Sequence of chain 1.D:
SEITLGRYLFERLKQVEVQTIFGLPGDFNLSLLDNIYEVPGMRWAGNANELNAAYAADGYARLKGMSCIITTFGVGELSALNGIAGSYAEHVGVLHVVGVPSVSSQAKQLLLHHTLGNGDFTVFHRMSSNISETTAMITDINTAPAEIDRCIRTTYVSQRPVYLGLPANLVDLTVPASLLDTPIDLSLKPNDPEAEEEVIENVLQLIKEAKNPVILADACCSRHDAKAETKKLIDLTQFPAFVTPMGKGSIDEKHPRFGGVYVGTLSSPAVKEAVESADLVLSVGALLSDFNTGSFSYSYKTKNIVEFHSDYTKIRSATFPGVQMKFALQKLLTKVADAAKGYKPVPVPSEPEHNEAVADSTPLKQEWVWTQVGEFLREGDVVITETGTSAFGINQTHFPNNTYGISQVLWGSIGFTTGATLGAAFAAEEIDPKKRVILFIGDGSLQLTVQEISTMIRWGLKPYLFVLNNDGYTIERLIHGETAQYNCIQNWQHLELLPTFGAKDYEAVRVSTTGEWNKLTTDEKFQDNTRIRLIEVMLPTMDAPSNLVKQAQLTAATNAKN

The small molecule below binds the protein below.
Small molecule (SMILES): COP(=O)(O)[C@H](C)O

Binding-site contacts:
Ligand atom C2 contacts residue ALA287 of chain 1.D at 3.5 Å (hydrophobic).
Ligand atom C5 contacts residue SER311 of chain 1.D at 3.7 Å.
Ligand atom C2 contacts residue HIS310 of chain 1.D at 3.8 Å.
Ligand atom C5 contacts residue HIS92 of chain 1.D at 3.6 Å.
Ligand atom O1 contacts residue TYR313 of chain 1.D at 4.4 Å.
Ligand atom O3 contacts residue CYS221 of chain 1.D at 3.3 Å (h-bond).
Ligand atom P1 contacts residue HIS310 of chain 1.D at 3.8 Å.
Ligand atom P1 contacts residue SER311 of chain 1.D at 3.8 Å.
Ligand atom O1 contacts residue SER311 of chain 1.D at 3.9 Å.
Ligand atom O3 contacts residue HIS92 of chain 1.D at 3.2 Å (h-bond).
Ligand atom C3 contacts residue CYS221 of chain 1.D at 2.7 Å (hydrophobic).
Ligand atom O3 contacts residue HIS225 of chain 1.D at 3.5 Å.
Ligand atom C3 contacts residue HIS92 of chain 1.D at 3.9 Å.
Ligand atom O5 contacts residue HIS310 of chain 1.D at 2.8 Å (h-bond).
Ligand atom C5 contacts residue HIS225 of chain 1.D at 3.5 Å.
Ligand atom O2 contacts residue CYS221 of chain 1.D at 3.2 Å.
Ligand atom C3 contacts residue HIS310 of chain 1.D at 4.4 Å.
Ligand atom O2 contacts residue MET326 of chain 1.D at 4.1 Å.
Ligand atom O2 contacts residue HIS310 of chain 1.D at 3.9 Å.
Ligand atom O5 contacts residue GLY286 of chain 1.D at 3.3 Å.
Ligand atom O1 contacts residue CYS221 of chain 1.D at 4.3 Å.
Ligand atom O1 contacts residue HIS310 of chain 1.D at 3.0 Å (h-bond).
Ligand atom C3 contacts residue LEU288 of chain 1.D at 4.1 Å (hydrophobic).
Ligand atom O2 contacts residue SER311 of chain 1.D at 2.8 Å (h-bond).
Ligand atom C2 contacts residue CYS221 of chain 1.D at 2.0 Å (hydrophobic).
Ligand atom C2 contacts residue HIS92 of chain 1.D at 4.5 Å.
Ligand atom O3 contacts residue SER311 of chain 1.D at 4.1 Å.
Ligand atom O2 contacts residue HIS225 of chain 1.D at 3.8 Å.
Ligand atom C2 contacts residue GLY286 of chain 1.D at 4.2 Å.
Ligand atom C3 contacts residue ALA287 of chain 1.D at 3.5 Å (hydrophobic).
Ligand atom O5 contacts residue CYS221 of chain 1.D at 2.8 Å (h-bond).
Ligand atom P1 contacts residue HIS225 of chain 1.D at 4.3 Å.
Ligand atom P1 contacts residue CYS221 of chain 1.D at 3.1 Å.
Ligand atom O5 contacts residue ALA287 of chain 1.D at 2.6 Å (h-bond).